Sequence of chain 1.T:
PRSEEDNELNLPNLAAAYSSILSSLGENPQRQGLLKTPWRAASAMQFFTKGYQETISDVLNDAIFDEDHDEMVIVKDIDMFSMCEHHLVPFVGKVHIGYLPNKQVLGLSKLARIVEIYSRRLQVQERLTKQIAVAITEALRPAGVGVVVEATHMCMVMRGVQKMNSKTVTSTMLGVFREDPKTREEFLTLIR

Sequence of chain 1.S:
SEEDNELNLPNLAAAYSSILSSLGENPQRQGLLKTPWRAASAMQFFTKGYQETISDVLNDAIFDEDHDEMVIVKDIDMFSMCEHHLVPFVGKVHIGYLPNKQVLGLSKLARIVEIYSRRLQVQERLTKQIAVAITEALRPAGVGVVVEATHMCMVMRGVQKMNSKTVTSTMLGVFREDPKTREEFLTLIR

Binding-site contacts:
Ligand atom O10 contacts residue ARG129 of chain 1.T at 2.8 Å (salt-bridge).
Ligand atom N contacts residue LEU124 of chain 1.T at 3.6 Å.
Ligand atom O2 contacts residue ASN77 of chain 1.T at 3.2 Å (h-bond).
Ligand atom C contacts residue LEU124 of chain 1.T at 3.4 Å (hydrophobic).
Ligand atom O9 contacts residue SER125 of chain 1.T at 2.6 Å (h-bond).
Ligand atom O13 contacts residue LEU124 of chain 1.T at 3.6 Å.
Ligand atom N contacts residue GLU142 of chain 1.S at 3.1 Å (salt-bridge).
Ligand atom O13 contacts residue VAL140 of chain 1.S at 3.2 Å.
Ligand atom O contacts residue PHE81 of chain 1.T at 3.7 Å.
Ligand atom N contacts residue LEU122 of chain 1.T at 3.0 Å (h-bond).
Ligand atom O12 contacts residue SER125 of chain 1.T at 3.0 Å (h-bond).
Ligand atom O8 contacts residue SER125 of chain 1.T at 3.1 Å (h-bond).
Ligand atom C3 contacts residue HIS102 of chain 1.S at 3.7 Å.
Ligand atom O11 contacts residue SER125 of chain 1.T at 2.9 Å (h-bond).
Ligand atom O13 contacts residue HIS169 of chain 1.S at 3.7 Å.
Ligand atom N1 contacts residue LEU124 of chain 1.T at 3.2 Å (h-bond).
Ligand atom O10 contacts residue ARG175 of chain 1.S at 3.0 Å (salt-bridge).
Ligand atom N3 contacts residue LEU124 of chain 1.T at 3.4 Å.
Ligand atom C4 contacts residue CYS100 of chain 1.S at 3.7 Å (hydrophobic).
Ligand atom O8 contacts residue ARG175 of chain 1.S at 3.1 Å (salt-bridge).
Ligand atom O11 contacts residue GLY123 of chain 1.T at 3.5 Å.
Ligand atom P2 contacts residue SER125 of chain 1.T at 3.3 Å.
Ligand atom O2 contacts residue LYS126 of chain 1.T at 2.8 Å (salt-bridge).
Ligand atom O6 contacts residue HIS103 of chain 1.S at 2.6 Å (h-bond).
Ligand atom P2 contacts residue LYS126 of chain 1.T at 3.8 Å.
Ligand atom O12 contacts residue LEU124 of chain 1.T at 3.8 Å.
Ligand atom P2 contacts residue ARG129 of chain 1.T at 3.6 Å.
Ligand atom N1 contacts residue GLY123 of chain 1.T at 3.6 Å.
Ligand atom O6 contacts residue ARG175 of chain 1.S at 3.4 Å (salt-bridge).
Ligand atom N2 contacts residue HIS102 of chain 1.S at 3.6 Å.
Ligand atom O9 contacts residue LYS126 of chain 1.T at 2.8 Å (salt-bridge).
Ligand atom O13 contacts residue GLN141 of chain 1.S at 2.9 Å (h-bond).
Ligand atom O11 contacts residue LYS126 of chain 1.T at 3.5 Å.
Ligand atom O7 contacts residue LYS126 of chain 1.T at 3.4 Å (salt-bridge).
Ligand atom C3 contacts residue CYS100 of chain 1.S at 3.5 Å (hydrophobic).
Ligand atom C8 contacts residue SER125 of chain 1.T at 3.4 Å.
Ligand atom C10 contacts residue LEU124 of chain 1.T at 3.4 Å (hydrophobic).
Ligand atom C4 contacts residue HIS102 of chain 1.S at 3.4 Å.
Ligand atom N3 contacts residue GLU142 of chain 1.S at 3.1 Å (salt-bridge).
Ligand atom O9 contacts residue ARG129 of chain 1.T at 2.9 Å (salt-bridge).

This small molecule binds to this protein.
Small molecule (SMILES): Nc1nc2c(ccn2[C@@H]2O[C@H](COP(=O)(O)OP(=O)(O)OP(=O)(O)O)[C@@H](O)[C@H]2O)c(=O)[nH]1

Sequence of chain 1.L:
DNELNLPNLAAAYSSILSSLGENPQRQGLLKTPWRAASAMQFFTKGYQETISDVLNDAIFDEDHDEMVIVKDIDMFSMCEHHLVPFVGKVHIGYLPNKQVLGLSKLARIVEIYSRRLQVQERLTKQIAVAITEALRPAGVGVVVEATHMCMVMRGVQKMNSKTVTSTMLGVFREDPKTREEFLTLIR